Sequence of chain 1.A:
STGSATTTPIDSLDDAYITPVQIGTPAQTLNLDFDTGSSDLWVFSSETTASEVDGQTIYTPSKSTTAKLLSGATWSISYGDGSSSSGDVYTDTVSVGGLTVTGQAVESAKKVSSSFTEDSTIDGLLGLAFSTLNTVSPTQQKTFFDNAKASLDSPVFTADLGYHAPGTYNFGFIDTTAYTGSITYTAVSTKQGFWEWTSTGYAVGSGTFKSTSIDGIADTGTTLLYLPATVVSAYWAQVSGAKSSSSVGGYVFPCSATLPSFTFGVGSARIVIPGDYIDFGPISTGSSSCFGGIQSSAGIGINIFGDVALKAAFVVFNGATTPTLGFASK

This small molecule binds to this protein.
Small molecule (SMILES): O=C(CN1CCOCC1)Nc1sc2c(c1C(=O)NCc1ccccc1)CCCC2

Binding-site contacts:
Ligand atom C3 contacts residue THR223 of chain 1.A at 3.7 Å.
Ligand atom C9 contacts residue TYR79 of chain 1.A at 3.9 Å (hydrophobic).
Ligand atom O3 contacts residue PHE116 of chain 1.A at 3.4 Å.
Ligand atom C6 contacts residue GLY80 of chain 1.A at 3.9 Å.
Ligand atom C13 contacts residue GLY80 of chain 1.A at 3.7 Å.
Ligand atom C9 contacts residue GLY221 of chain 1.A at 3.5 Å.
Ligand atom C16 contacts residue SER83 of chain 1.A at 3.5 Å.
Ligand atom N2 contacts residue ASP81 of chain 1.A at 3.0 Å (salt-bridge).
Ligand atom O1 contacts residue THR222 of chain 1.A at 3.4 Å.
Ligand atom N3 contacts residue GLY221 of chain 1.A at 3.1 Å (h-bond).
Ligand atom C14 contacts residue ASP33 of chain 1.A at 3.3 Å.
Ligand atom C9 contacts residue ASP35 of chain 1.A at 3.7 Å.
Ligand atom O1 contacts residue THR223 of chain 1.A at 3.0 Å (h-bond).
Ligand atom C12 contacts residue ILE304 of chain 1.A at 3.9 Å (hydrophobic).
Ligand atom C10 contacts residue TYR226 of chain 1.A at 3.3 Å (hydrophobic).
Ligand atom C5 contacts residue THR222 of chain 1.A at 3.9 Å.
Ligand atom S1 contacts residue ASP81 of chain 1.A at 3.6 Å.
Ligand atom C8 contacts residue GLY221 of chain 1.A at 3.5 Å.
Ligand atom C1 contacts residue THR222 of chain 1.A at 3.7 Å.
Ligand atom C16 contacts residue ASP81 of chain 1.A at 3.1 Å.
Ligand atom N3 contacts residue ASP81 of chain 1.A at 3.8 Å.
Ligand atom C17 contacts residue ASP81 of chain 1.A at 3.6 Å.
Ligand atom C6 contacts residue THR222 of chain 1.A at 3.8 Å.
Ligand atom C15 contacts residue ASP33 of chain 1.A at 3.3 Å.
Ligand atom S1 contacts residue THR222 of chain 1.A at 3.6 Å.
Ligand atom C3 contacts residue ASP81 of chain 1.A at 3.9 Å.
Ligand atom C14 contacts residue LEU125 of chain 1.A at 3.8 Å (hydrophobic).
Ligand atom C5 contacts residue ASP81 of chain 1.A at 3.8 Å.
Ligand atom O2 contacts residue TYR79 of chain 1.A at 3.6 Å.
Ligand atom C17 contacts residue SER83 of chain 1.A at 3.6 Å.
Ligand atom C7 contacts residue THR222 of chain 1.A at 3.5 Å.
Ligand atom S1 contacts residue GLY80 of chain 1.A at 3.8 Å.
Ligand atom C2 contacts residue ASP81 of chain 1.A at 3.9 Å.
Ligand atom C16 contacts residue PHE116 of chain 1.A at 3.9 Å (hydrophobic).
Ligand atom C11 contacts residue TYR226 of chain 1.A at 3.5 Å (hydrophobic).
Ligand atom C13 contacts residue ILE304 of chain 1.A at 3.8 Å (hydrophobic).
Ligand atom C1 contacts residue ASP81 of chain 1.A at 3.7 Å.
Ligand atom N4 contacts residue GLY221 of chain 1.A at 3.8 Å.
Ligand atom C12 contacts residue ILE300 of chain 1.A at 3.5 Å (hydrophobic).
Ligand atom C6 contacts residue ASP81 of chain 1.A at 3.8 Å.